Sequence of chain 1.A:
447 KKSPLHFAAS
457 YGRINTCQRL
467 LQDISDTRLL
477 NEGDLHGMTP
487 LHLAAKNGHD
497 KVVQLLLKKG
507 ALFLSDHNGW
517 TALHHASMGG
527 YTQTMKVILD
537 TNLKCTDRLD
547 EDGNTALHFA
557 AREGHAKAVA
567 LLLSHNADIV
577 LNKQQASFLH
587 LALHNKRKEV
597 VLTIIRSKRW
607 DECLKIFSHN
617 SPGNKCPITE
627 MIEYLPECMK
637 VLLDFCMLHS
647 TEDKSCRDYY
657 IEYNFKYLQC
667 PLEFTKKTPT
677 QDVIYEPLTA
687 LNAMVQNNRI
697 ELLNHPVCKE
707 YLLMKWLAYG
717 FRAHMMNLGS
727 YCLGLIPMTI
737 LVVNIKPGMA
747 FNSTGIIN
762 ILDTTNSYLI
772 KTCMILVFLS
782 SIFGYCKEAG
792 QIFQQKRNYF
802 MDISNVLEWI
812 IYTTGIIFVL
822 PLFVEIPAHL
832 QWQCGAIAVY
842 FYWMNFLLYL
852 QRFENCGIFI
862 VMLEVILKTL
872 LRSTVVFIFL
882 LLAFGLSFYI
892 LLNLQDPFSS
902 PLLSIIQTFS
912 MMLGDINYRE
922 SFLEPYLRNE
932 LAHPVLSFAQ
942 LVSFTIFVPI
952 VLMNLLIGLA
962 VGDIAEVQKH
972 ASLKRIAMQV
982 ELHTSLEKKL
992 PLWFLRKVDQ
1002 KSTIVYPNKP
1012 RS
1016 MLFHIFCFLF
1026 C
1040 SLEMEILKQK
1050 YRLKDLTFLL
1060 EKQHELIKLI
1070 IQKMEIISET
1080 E

The protein below binds the small molecule below.
Small molecule (SMILES): COCCCN(C(=O)CCl)c1nc(-c2ccc(OC)cc2)cs1

Binding-site contacts:
Ligand atom C22 contacts residue ILE624 of chain 1.A at 3.8 Å (hydrophobic).
Ligand atom C22 contacts residue CYS622 of chain 1.A at 1.8 Å (hydrophobic).
Ligand atom C13 contacts residue PRO667 of chain 1.A at 3.6 Å (hydrophobic).
Ligand atom C20 contacts residue CYS666 of chain 1.A at 4.3 Å (hydrophobic).
Ligand atom C12 contacts residue PRO667 of chain 1.A at 4.2 Å (hydrophobic).
Ligand atom S21 contacts residue CYS622 of chain 1.A at 4.0 Å.
Ligand atom C20 contacts residue PHE613 of chain 1.A at 4.1 Å (hydrophobic).
Ligand atom C14 contacts residue PRO667 of chain 1.A at 3.8 Å (hydrophobic).
Ligand atom C18 contacts residue PHE670 of chain 1.A at 3.5 Å (hydrophobic).
Ligand atom N03 contacts residue CYS666 of chain 1.A at 4.4 Å.
Ligand atom C09 contacts residue CYS622 of chain 1.A at 3.5 Å (hydrophobic).
Ligand atom C05 contacts residue GLN665 of chain 1.A at 3.7 Å.
Ligand atom C04 contacts residue GLN665 of chain 1.A at 4.4 Å.
Ligand atom C04 contacts residue CYS622 of chain 1.A at 4.1 Å (hydrophobic).
Ligand atom C02 contacts residue THR685 of chain 1.A at 4.2 Å.
Ligand atom N03 contacts residue CYS622 of chain 1.A at 3.3 Å (h-bond).
Ligand atom C11 contacts residue PHE613 of chain 1.A at 4.2 Å (hydrophobic).
Ligand atom O01 contacts residue CYS622 of chain 1.A at 4.0 Å.
Ligand atom O01 contacts residue GLN665 of chain 1.A at 4.2 Å.
Ligand atom C05 contacts residue LYS662 of chain 1.A at 4.3 Å.
Ligand atom O01 contacts residue CYS666 of chain 1.A at 4.0 Å.
Ligand atom C02 contacts residue CYS622 of chain 1.A at 3.0 Å (hydrophobic).
Ligand atom O16 contacts residue PHE670 of chain 1.A at 4.4 Å.
Ligand atom C14 contacts residue PHE670 of chain 1.A at 4.4 Å (hydrophobic).
Ligand atom C04 contacts residue ILE624 of chain 1.A at 4.2 Å (hydrophobic).
Ligand atom C20 contacts residue TYR681 of chain 1.A at 4.3 Å (hydrophobic).
Ligand atom C11 contacts residue PRO667 of chain 1.A at 4.4 Å (hydrophobic).
Ligand atom C09 contacts residue CYS666 of chain 1.A at 4.4 Å (hydrophobic).
Ligand atom C19 contacts residue HIS615 of chain 1.A at 4.4 Å.
Ligand atom C15 contacts residue PHE670 of chain 1.A at 3.9 Å (hydrophobic).
Ligand atom C06 contacts residue LYS662 of chain 1.A at 3.6 Å.
Ligand atom N10 contacts residue CYS622 of chain 1.A at 4.3 Å.
Ligand atom C06 contacts residue LEU610 of chain 1.A at 3.8 Å (hydrophobic).
Ligand atom C06 contacts residue TYR663 of chain 1.A at 4.3 Å (hydrophobic).
Ligand atom C12 contacts residue PHE670 of chain 1.A at 4.4 Å (hydrophobic).
Ligand atom O07 contacts residue LEU610 of chain 1.A at 3.5 Å.
Ligand atom O01 contacts residue THR685 of chain 1.A at 3.0 Å (h-bond).
Ligand atom C22 contacts residue THR625 of chain 1.A at 4.3 Å.
Ligand atom S21 contacts residue CYS666 of chain 1.A at 3.7 Å.
Ligand atom C19 contacts residue PHE670 of chain 1.A at 3.8 Å (hydrophobic).